Sequence of chain 1.A:
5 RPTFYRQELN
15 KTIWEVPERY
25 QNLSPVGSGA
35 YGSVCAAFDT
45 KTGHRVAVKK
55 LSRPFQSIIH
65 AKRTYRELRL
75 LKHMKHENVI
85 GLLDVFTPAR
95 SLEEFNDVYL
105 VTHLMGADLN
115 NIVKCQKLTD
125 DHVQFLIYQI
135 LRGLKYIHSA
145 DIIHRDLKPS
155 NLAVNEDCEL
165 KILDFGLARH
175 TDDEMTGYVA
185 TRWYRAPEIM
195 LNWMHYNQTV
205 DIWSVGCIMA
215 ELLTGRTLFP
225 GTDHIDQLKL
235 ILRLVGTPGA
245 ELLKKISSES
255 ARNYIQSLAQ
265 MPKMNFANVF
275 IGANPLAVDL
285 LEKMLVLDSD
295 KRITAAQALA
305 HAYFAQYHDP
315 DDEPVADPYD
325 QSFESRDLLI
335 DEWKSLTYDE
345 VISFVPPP

Binding-site contacts:
Ligand atom N4 contacts residue LEU75 of chain 1.A at 3.8 Å.
Ligand atom C2 contacts residue LEU75 of chain 1.A at 4.4 Å (hydrophobic).
Ligand atom C1 contacts residue LEU104 of chain 1.A at 4.2 Å (hydrophobic).
Ligand atom C7 contacts residue ILE84 of chain 1.A at 4.4 Å (hydrophobic).
Ligand atom C4 contacts residue TYR35 of chain 1.A at 4.3 Å (hydrophobic).
Ligand atom N3 contacts residue TYR35 of chain 1.A at 3.6 Å.
Ligand atom O1 contacts residue LEU167 of chain 1.A at 4.0 Å.
Ligand atom N4 contacts residue PHE169 of chain 1.A at 3.0 Å (h-bond).
Ligand atom C3 contacts residue ILE84 of chain 1.A at 4.1 Å (hydrophobic).
Ligand atom C3 contacts residue GLU71 of chain 1.A at 4.2 Å.
Ligand atom O1 contacts residue ILE84 of chain 1.A at 3.9 Å.
Ligand atom O1 contacts residue TYR35 of chain 1.A at 3.7 Å.
Ligand atom N3 contacts residue ASP168 of chain 1.A at 4.3 Å.
Ligand atom C6 contacts residue TYR35 of chain 1.A at 4.3 Å (hydrophobic).
Ligand atom N2 contacts residue ILE84 of chain 1.A at 4.4 Å.
Ligand atom C1 contacts residue LYS53 of chain 1.A at 3.9 Å.
Ligand atom N2 contacts residue PHE169 of chain 1.A at 3.1 Å (h-bond).
Ligand atom N4 contacts residue LEU171 of chain 1.A at 4.0 Å.
Ligand atom C7 contacts residue LEU75 of chain 1.A at 4.4 Å (hydrophobic).
Ligand atom C5 contacts residue VAL38 of chain 1.A at 4.2 Å (hydrophobic).
Ligand atom N2 contacts residue TYR35 of chain 1.A at 4.5 Å.
Ligand atom N1 contacts residue GLU71 of chain 1.A at 4.3 Å.
Ligand atom N1 contacts residue ILE84 of chain 1.A at 4.3 Å.
Ligand atom C1 contacts residue ALA51 of chain 1.A at 4.2 Å (hydrophobic).
Ligand atom C7 contacts residue GLU71 of chain 1.A at 4.0 Å.
Ligand atom N4 contacts residue GLU71 of chain 1.A at 2.9 Å (salt-bridge).
Ligand atom C1 contacts residue THR106 of chain 1.A at 3.8 Å.
Ligand atom O1 contacts residue PHE169 of chain 1.A at 4.0 Å.
Ligand atom C6 contacts residue ILE84 of chain 1.A at 3.8 Å (hydrophobic).
Ligand atom C5 contacts residue LYS53 of chain 1.A at 4.0 Å.
Ligand atom N3 contacts residue ILE84 of chain 1.A at 3.5 Å.
Ligand atom C3 contacts residue LEU75 of chain 1.A at 3.9 Å (hydrophobic).
Ligand atom C2 contacts residue THR106 of chain 1.A at 4.0 Å.
Ligand atom C2 contacts residue LYS53 of chain 1.A at 4.0 Å.
Ligand atom C7 contacts residue PHE169 of chain 1.A at 3.8 Å (hydrophobic).
Ligand atom O1 contacts residue ASP168 of chain 1.A at 3.0 Å (salt-bridge).
Ligand atom C5 contacts residue ALA51 of chain 1.A at 4.4 Å (hydrophobic).
Ligand atom C3 contacts residue THR106 of chain 1.A at 4.0 Å.
Ligand atom N2 contacts residue ASP168 of chain 1.A at 3.3 Å (salt-bridge).
Ligand atom C2 contacts residue LEU104 of chain 1.A at 3.8 Å (hydrophobic).

This small molecule binds to this protein.
Small molecule (SMILES): Nc1nonc1N1CCCCC1